A protein and the small-molecule ligand that binds it are described below.
Small molecule (SMILES): O=C(O)CNC(=O)c1ccc(NC(=O)c2cc(Br)c(Br)[nH]2)cc1

Sequence of chain 1.A:
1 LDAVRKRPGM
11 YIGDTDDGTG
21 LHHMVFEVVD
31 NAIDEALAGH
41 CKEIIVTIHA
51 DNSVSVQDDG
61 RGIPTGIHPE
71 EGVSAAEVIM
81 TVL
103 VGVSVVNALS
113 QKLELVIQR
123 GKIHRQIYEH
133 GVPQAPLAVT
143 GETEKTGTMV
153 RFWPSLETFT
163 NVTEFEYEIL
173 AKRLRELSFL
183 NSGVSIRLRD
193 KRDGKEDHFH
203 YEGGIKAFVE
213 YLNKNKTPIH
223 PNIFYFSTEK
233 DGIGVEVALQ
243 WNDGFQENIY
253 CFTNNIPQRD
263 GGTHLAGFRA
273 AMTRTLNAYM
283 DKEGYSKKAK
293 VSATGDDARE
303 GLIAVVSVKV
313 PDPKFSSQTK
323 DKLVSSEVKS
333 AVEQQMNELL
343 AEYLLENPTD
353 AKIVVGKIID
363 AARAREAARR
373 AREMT

Binding-site contacts:
Ligand atom O16 contacts residue PRO64 of chain 1.A at 3.5 Å.
Ligand atom O1 contacts residue ASN31 of chain 1.A at 4.0 Å.
Ligand atom N23 contacts residue THR150 of chain 1.A at 3.7 Å.
Ligand atom O11 contacts residue ARG61 of chain 1.A at 3.0 Å (salt-bridge).
Ligand atom O1 contacts residue GLU35 of chain 1.A at 3.5 Å.
Ligand atom C7 contacts residue GLU35 of chain 1.A at 4.1 Å.
Ligand atom BR2 contacts residue ASP58 of chain 1.A at 3.3 Å.
Ligand atom C5 contacts residue GLU35 of chain 1.A at 3.2 Å.
Ligand atom C6 contacts residue GLY62 of chain 1.A at 3.8 Å.
Ligand atom C17 contacts residue ILE63 of chain 1.A at 4.2 Å (hydrophobic).
Ligand atom C6 contacts residue GLU35 of chain 1.A at 3.3 Å.
Ligand atom N23 contacts residue ASP58 of chain 1.A at 2.6 Å (salt-bridge).
Ligand atom BR1 contacts residue VAL105 of chain 1.A at 3.8 Å.
Ligand atom O1 contacts residue ASP58 of chain 1.A at 3.9 Å.
Ligand atom C7 contacts residue PRO64 of chain 1.A at 3.9 Å (hydrophobic).
Ligand atom BR2 contacts residue THR150 of chain 1.A at 4.2 Å.
Ligand atom C17 contacts residue ASP58 of chain 1.A at 3.8 Å.
Ligand atom C14 contacts residue PRO64 of chain 1.A at 4.2 Å (hydrophobic).
Ligand atom BR2 contacts residue VAL56 of chain 1.A at 4.1 Å.
Ligand atom C21 contacts residue THR150 of chain 1.A at 3.9 Å.
Ligand atom BR1 contacts residue VAL28 of chain 1.A at 4.0 Å.
Ligand atom BR1 contacts residue VAL152 of chain 1.A at 3.8 Å.
Ligand atom C21 contacts residue ASP58 of chain 1.A at 3.3 Å.
Ligand atom C2 contacts residue ILE63 of chain 1.A at 4.2 Å (hydrophobic).
Ligand atom C18 contacts residue ILE63 of chain 1.A at 3.9 Å (hydrophobic).
Ligand atom BR1 contacts residue ASN31 of chain 1.A at 3.8 Å.
Ligand atom C8 contacts residue PRO64 of chain 1.A at 4.0 Å (hydrophobic).
Ligand atom C17 contacts residue ASN31 of chain 1.A at 4.1 Å.
Ligand atom C19 contacts residue ASN31 of chain 1.A at 3.5 Å.
Ligand atom N3 contacts residue ILE63 of chain 1.A at 3.5 Å.
Ligand atom C21 contacts residue ASN31 of chain 1.A at 4.1 Å.
Ligand atom C10 contacts residue ARG61 of chain 1.A at 4.1 Å.
Ligand atom C4 contacts residue GLU35 of chain 1.A at 4.0 Å.
Ligand atom BR1 contacts residue MET80 of chain 1.A at 4.2 Å.
Ligand atom N23 contacts residue ALA32 of chain 1.A at 4.2 Å.
Ligand atom C18 contacts residue ASN31 of chain 1.A at 3.5 Å.
Ligand atom C5 contacts residue GLY62 of chain 1.A at 3.8 Å.
Ligand atom C17 contacts residue THR150 of chain 1.A at 4.1 Å.
Ligand atom BR2 contacts residue VAL28 of chain 1.A at 4.1 Å.
Ligand atom N12 contacts residue PRO64 of chain 1.A at 3.6 Å.